This protein binds this small molecule.
Small molecule (SMILES): CC(=O)N[C@@H]1[C@@H](O)[C@H](O)[C@@H](CO)O[C@H]1O

Binding-site contacts:
Ligand atom O6 contacts residue ASN100 of chain 1.B at 3.4 Å (h-bond).
Ligand atom C1 contacts residue ASN100 of chain 1.B at 1.5 Å.
Ligand atom O5 contacts residue ASN100 of chain 1.B at 2.5 Å (h-bond).
Ligand atom C4 contacts residue ASN100 of chain 1.B at 4.3 Å.
Ligand atom O6 contacts residue SER102 of chain 1.B at 3.3 Å (h-bond).
Ligand atom C3 contacts residue ASN100 of chain 1.B at 3.9 Å.
Ligand atom C6 contacts residue SER102 of chain 1.B at 4.5 Å.
Ligand atom C2 contacts residue ASN100 of chain 1.B at 2.6 Å.
Ligand atom C7 contacts residue ASN100 of chain 1.B at 4.0 Å.
Ligand atom C6 contacts residue ASN100 of chain 1.B at 3.6 Å.
Ligand atom O7 contacts residue ASN100 of chain 1.B at 4.2 Å.
Ligand atom N2 contacts residue ASN100 of chain 1.B at 3.2 Å (h-bond).
Ligand atom C5 contacts residue ASN100 of chain 1.B at 3.5 Å.

Sequence of chain 1.B:
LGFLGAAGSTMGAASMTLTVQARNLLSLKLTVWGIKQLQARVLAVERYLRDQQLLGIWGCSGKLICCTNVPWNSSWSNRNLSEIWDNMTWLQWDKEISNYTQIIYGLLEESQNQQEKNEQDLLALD